The small molecule below binds the protein below.
Small molecule (SMILES): CC(=O)N[C@@H]1[C@@H](O)[C@H](O)[C@@H](CO)O[C@H]1O

Binding-site contacts:
Ligand atom C4 contacts residue ASN282 of chain 1.C at 4.2 Å.
Ligand atom C7 contacts residue ASN282 of chain 1.C at 3.6 Å.
Ligand atom C1 contacts residue ASN282 of chain 1.C at 1.4 Å.
Ligand atom C8 contacts residue ASN282 of chain 1.C at 3.9 Å.
Ligand atom C7 contacts residue GLU281 of chain 1.C at 4.2 Å.
Ligand atom C5 contacts residue ASN282 of chain 1.C at 3.7 Å.
Ligand atom C6 contacts residue ASN282 of chain 1.C at 4.3 Å.
Ligand atom C2 contacts residue ASN282 of chain 1.C at 2.5 Å.
Ligand atom N2 contacts residue ASN282 of chain 1.C at 2.9 Å (h-bond).
Ligand atom C8 contacts residue GLU281 of chain 1.C at 3.2 Å.
Ligand atom C1 contacts residue GLU281 of chain 1.C at 4.0 Å.
Ligand atom C3 contacts residue ASN282 of chain 1.C at 3.8 Å.
Ligand atom O7 contacts residue ASN282 of chain 1.C at 4.5 Å.
Ligand atom O5 contacts residue ASN282 of chain 1.C at 2.4 Å (h-bond).

Sequence of chain 1.C:
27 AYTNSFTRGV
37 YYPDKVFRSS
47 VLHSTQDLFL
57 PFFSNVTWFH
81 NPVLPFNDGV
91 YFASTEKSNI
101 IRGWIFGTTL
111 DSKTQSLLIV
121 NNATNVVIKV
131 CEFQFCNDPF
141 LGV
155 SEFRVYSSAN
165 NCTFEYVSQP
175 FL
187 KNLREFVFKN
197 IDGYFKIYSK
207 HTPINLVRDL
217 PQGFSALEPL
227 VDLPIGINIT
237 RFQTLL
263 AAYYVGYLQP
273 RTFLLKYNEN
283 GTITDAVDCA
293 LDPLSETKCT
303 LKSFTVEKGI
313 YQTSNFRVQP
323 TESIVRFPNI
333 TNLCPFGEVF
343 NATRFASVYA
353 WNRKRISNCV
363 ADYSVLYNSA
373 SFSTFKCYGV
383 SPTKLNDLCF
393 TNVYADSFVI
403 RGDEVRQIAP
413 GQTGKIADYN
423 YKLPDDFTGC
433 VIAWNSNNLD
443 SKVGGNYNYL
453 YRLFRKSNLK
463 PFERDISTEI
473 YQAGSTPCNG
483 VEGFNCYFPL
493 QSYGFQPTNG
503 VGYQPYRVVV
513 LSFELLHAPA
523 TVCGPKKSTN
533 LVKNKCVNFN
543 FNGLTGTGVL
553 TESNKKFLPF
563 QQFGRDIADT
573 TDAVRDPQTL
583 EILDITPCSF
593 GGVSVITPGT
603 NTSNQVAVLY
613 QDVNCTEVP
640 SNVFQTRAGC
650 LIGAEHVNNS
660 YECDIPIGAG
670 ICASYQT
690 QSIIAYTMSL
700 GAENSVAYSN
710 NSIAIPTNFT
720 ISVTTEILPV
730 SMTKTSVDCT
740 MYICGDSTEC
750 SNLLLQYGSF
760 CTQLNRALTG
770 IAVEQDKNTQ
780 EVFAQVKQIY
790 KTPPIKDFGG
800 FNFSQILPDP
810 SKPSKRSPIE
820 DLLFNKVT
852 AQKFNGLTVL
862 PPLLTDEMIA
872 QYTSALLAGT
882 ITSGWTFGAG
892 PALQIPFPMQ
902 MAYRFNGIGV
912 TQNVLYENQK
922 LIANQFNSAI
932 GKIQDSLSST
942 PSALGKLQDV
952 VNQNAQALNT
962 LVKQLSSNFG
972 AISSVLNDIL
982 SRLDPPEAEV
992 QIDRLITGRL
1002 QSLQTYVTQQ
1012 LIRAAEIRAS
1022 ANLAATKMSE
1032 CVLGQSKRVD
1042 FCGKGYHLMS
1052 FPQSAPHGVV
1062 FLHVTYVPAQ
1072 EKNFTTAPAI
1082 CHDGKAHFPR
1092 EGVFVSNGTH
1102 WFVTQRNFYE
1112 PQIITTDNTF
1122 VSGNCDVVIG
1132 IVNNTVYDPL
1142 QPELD